Sequence of chain 1.J:
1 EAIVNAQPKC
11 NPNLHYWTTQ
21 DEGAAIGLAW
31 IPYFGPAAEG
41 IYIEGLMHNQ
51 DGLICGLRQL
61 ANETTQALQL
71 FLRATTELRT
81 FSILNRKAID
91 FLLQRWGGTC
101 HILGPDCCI

Binding-site contacts:
Ligand atom N2 contacts residue ASN62 of chain 1.J at 3.1 Å (h-bond).
Ligand atom C7 contacts residue ASN62 of chain 1.J at 3.9 Å.
Ligand atom O6 contacts residue GLN7 of chain 1.J at 2.6 Å (h-bond).
Ligand atom C8 contacts residue THR65 of chain 1.J at 3.6 Å.
Ligand atom O5 contacts residue GLN7 of chain 1.J at 3.0 Å (h-bond).
Ligand atom C1 contacts residue ASN62 of chain 1.J at 1.4 Å.
Ligand atom C7 contacts residue VAL149 of chain 1.I at 4.3 Å (hydrophobic).
Ligand atom C7 contacts residue GLU125 of chain 1.I at 3.7 Å.
Ligand atom C3 contacts residue ASN62 of chain 1.J at 3.9 Å.
Ligand atom C8 contacts residue GLU125 of chain 1.I at 3.4 Å.
Ligand atom O6 contacts residue GLU125 of chain 1.I at 2.6 Å (salt-bridge).
Ligand atom C5 contacts residue ASN62 of chain 1.J at 3.6 Å.
Ligand atom C5 contacts residue GLN7 of chain 1.J at 4.0 Å.
Ligand atom O7 contacts residue ALA127 of chain 1.I at 4.0 Å.
Ligand atom C8 contacts residue VAL149 of chain 1.I at 3.9 Å (hydrophobic).
Ligand atom O6 contacts residue PRO8 of chain 1.J at 3.4 Å.
Ligand atom O7 contacts residue GLU125 of chain 1.I at 4.1 Å.
Ligand atom O3 contacts residue GLU125 of chain 1.I at 4.1 Å.
Ligand atom C6 contacts residue ALA6 of chain 1.J at 4.3 Å (hydrophobic).
Ligand atom O6 contacts residue ALA6 of chain 1.J at 4.2 Å.
Ligand atom C4 contacts residue ASN62 of chain 1.J at 4.3 Å.
Ligand atom C1 contacts residue GLN7 of chain 1.J at 3.6 Å.
Ligand atom O5 contacts residue ASN62 of chain 1.J at 2.3 Å (h-bond).
Ligand atom C8 contacts residue ALA127 of chain 1.I at 3.9 Å (hydrophobic).
Ligand atom C2 contacts residue ASN62 of chain 1.J at 2.7 Å.
Ligand atom C8 contacts residue GLY126 of chain 1.I at 3.9 Å.
Ligand atom C6 contacts residue GLN7 of chain 1.J at 3.8 Å.
Ligand atom N2 contacts residue GLU125 of chain 1.I at 4.3 Å.
Ligand atom O7 contacts residue VAL149 of chain 1.I at 4.2 Å.
Ligand atom O7 contacts residue ASN62 of chain 1.J at 4.2 Å.
Ligand atom C6 contacts residue GLU125 of chain 1.I at 3.2 Å.
Ligand atom O7 contacts residue LEU39 of chain 1.I at 4.0 Å.

A small-molecule ligand and the protein it binds are described below.
Small molecule (SMILES): CC(=O)N[C@H]1[C@H](O[C@H]2[C@H](O)[C@@H](NC(C)=O)CO[C@@H]2CO)O[C@H](CO)[C@@H](O[C@@H]2O[C@H](CO)[C@@H](O)[C@H](O[C@H]3O[C@H](CO)[C@@H](O)[C@H](O)[C@@H]3O)[C@@H]2O)[C@@H]1O

Sequence of chain 1.I:
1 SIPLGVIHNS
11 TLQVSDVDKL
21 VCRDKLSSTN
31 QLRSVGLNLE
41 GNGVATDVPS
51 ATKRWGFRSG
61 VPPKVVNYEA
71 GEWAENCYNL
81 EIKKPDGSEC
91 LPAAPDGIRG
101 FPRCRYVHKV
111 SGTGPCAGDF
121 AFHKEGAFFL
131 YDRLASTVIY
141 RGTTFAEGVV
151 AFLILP